Binding-site contacts:
Ligand atom C2 contacts residue ASN485 of chain 5.A at 2.3 Å.
Ligand atom N2 contacts residue ASN485 of chain 5.A at 2.8 Å (h-bond).
Ligand atom C5 contacts residue ASN485 of chain 5.A at 3.6 Å.
Ligand atom O7 contacts residue ASN485 of chain 5.A at 3.4 Å (h-bond).
Ligand atom C8 contacts residue ASN485 of chain 5.A at 4.4 Å.
Ligand atom C1 contacts residue ASN485 of chain 5.A at 1.4 Å.
Ligand atom C7 contacts residue GLU482 of chain 5.A at 4.1 Å.
Ligand atom C7 contacts residue ARG465 of chain 5.A at 3.8 Å.
Ligand atom C8 contacts residue GLU482 of chain 5.A at 3.8 Å.
Ligand atom O7 contacts residue SER466 of chain 5.A at 4.3 Å.
Ligand atom C7 contacts residue ASN485 of chain 5.A at 3.3 Å.
Ligand atom C4 contacts residue ASN485 of chain 5.A at 4.2 Å.
Ligand atom C8 contacts residue ARG465 of chain 5.A at 4.0 Å.
Ligand atom O3 contacts residue ILE462 of chain 5.A at 4.5 Å.
Ligand atom N2 contacts residue ARG465 of chain 5.A at 4.4 Å.
Ligand atom C8 contacts residue LYS469 of chain 5.A at 3.9 Å.
Ligand atom O7 contacts residue ARG465 of chain 5.A at 3.5 Å.
Ligand atom O3 contacts residue ARG465 of chain 5.A at 3.5 Å.
Ligand atom C3 contacts residue ASN485 of chain 5.A at 3.7 Å.
Ligand atom O5 contacts residue ASN485 of chain 5.A at 2.3 Å (h-bond).
Ligand atom O7 contacts residue GLU482 of chain 5.A at 4.4 Å.

Sequence of chain 5.A:
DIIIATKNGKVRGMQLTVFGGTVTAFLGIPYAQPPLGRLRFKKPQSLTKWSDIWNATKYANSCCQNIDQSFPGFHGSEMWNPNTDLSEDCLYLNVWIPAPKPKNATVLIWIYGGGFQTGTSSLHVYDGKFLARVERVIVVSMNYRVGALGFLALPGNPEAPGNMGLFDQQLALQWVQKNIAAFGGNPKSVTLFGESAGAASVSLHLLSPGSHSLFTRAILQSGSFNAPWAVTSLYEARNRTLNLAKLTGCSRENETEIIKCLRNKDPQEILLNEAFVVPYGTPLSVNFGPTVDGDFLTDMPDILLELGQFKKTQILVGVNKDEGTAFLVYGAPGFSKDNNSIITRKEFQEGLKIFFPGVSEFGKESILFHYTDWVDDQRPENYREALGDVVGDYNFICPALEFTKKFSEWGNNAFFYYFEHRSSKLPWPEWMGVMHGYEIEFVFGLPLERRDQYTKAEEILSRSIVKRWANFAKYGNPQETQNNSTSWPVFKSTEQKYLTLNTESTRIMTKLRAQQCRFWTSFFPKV

A small-molecule ligand and the protein it binds are described below.
Small molecule (SMILES): CC(=O)N[C@@H]1[C@@H](O)[C@H](O)[C@@H](CO)O[C@H]1O